Sequence of chain 1.E:
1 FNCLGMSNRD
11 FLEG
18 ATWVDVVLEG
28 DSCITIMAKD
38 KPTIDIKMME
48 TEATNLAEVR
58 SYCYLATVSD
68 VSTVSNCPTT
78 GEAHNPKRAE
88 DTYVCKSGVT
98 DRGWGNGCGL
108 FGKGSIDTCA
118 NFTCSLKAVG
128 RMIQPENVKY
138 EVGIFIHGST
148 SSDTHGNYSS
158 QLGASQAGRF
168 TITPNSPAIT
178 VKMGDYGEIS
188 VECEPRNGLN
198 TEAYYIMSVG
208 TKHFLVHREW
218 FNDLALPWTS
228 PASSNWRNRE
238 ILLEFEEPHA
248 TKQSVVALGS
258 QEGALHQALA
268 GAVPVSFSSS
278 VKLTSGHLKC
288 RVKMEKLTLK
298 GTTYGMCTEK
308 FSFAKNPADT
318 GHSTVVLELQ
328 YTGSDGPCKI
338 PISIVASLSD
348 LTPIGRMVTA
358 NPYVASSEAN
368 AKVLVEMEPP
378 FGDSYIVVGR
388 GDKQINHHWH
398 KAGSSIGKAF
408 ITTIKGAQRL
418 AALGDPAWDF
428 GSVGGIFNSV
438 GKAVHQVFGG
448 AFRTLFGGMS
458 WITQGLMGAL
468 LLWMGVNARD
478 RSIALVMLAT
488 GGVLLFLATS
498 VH

A small-molecule ligand and the protein it binds are described below.
Small molecule (SMILES): CC(=O)N[C@@H]1[C@@H](O)[C@H](O)[C@@H](CO)O[C@H]1O

Binding-site contacts:
Ligand atom C8 contacts residue ASN118 of chain 1.E at 4.3 Å.
Ligand atom C2 contacts residue ASN118 of chain 1.E at 2.5 Å.
Ligand atom C7 contacts residue ASN118 of chain 1.E at 3.3 Å.
Ligand atom O6 contacts residue PHE119 of chain 1.E at 3.2 Å (h-bond).
Ligand atom O6 contacts residue ASN118 of chain 1.E at 4.1 Å.
Ligand atom O5 contacts residue THR120 of chain 1.E at 3.7 Å.
Ligand atom C5 contacts residue ASN118 of chain 1.E at 3.6 Å.
Ligand atom O7 contacts residue ASP67 of chain 1.E at 4.3 Å.
Ligand atom C6 contacts residue THR120 of chain 1.E at 4.0 Å.
Ligand atom O6 contacts residue THR89 of chain 1.E at 3.8 Å.
Ligand atom C7 contacts residue ASP67 of chain 1.E at 4.3 Å.
Ligand atom O7 contacts residue ASN118 of chain 1.E at 3.4 Å (h-bond).
Ligand atom O5 contacts residue SER66 of chain 1.E at 4.3 Å.
Ligand atom C5 contacts residue THR120 of chain 1.E at 4.5 Å.
Ligand atom C8 contacts residue TYR90 of chain 1.E at 3.6 Å (hydrophobic).
Ligand atom C1 contacts residue ASN118 of chain 1.E at 1.4 Å.
Ligand atom O5 contacts residue ASN118 of chain 1.E at 2.4 Å (h-bond).
Ligand atom C4 contacts residue ASN118 of chain 1.E at 4.2 Å.
Ligand atom C3 contacts residue ASN118 of chain 1.E at 3.8 Å.
Ligand atom C1 contacts residue SER66 of chain 1.E at 4.4 Å.
Ligand atom O6 contacts residue THR120 of chain 1.E at 3.5 Å (h-bond).
Ligand atom O7 contacts residue SER66 of chain 1.E at 3.6 Å.
Ligand atom N2 contacts residue ASN118 of chain 1.E at 2.9 Å (h-bond).
Ligand atom C8 contacts residue ASP67 of chain 1.E at 4.0 Å.
Ligand atom N2 contacts residue TYR90 of chain 1.E at 4.2 Å.
Ligand atom C7 contacts residue TYR90 of chain 1.E at 4.2 Å (hydrophobic).